Sequence of chain 1.C:
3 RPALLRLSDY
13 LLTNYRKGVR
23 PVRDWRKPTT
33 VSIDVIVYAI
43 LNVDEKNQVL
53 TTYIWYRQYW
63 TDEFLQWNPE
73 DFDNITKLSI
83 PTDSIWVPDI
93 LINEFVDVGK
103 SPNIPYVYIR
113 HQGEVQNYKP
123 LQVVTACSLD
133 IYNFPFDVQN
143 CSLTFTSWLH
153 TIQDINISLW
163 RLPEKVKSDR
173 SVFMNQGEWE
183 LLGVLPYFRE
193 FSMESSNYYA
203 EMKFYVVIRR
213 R

Binding-site contacts:
Ligand atom C1 contacts residue VAL209 of chain 1.C at 4.3 Å (hydrophobic).
Ligand atom N2 contacts residue VAL209 of chain 1.C at 3.9 Å.
Ligand atom O7 contacts residue LEU187 of chain 1.C at 3.0 Å.
Ligand atom C7 contacts residue LEU187 of chain 1.C at 4.1 Å (hydrophobic).
Ligand atom C8 contacts residue TYR189 of chain 1.C at 3.9 Å (hydrophobic).
Ligand atom C4 contacts residue ASN142 of chain 1.C at 4.2 Å.
Ligand atom O5 contacts residue ASN142 of chain 1.C at 2.4 Å (h-bond).
Ligand atom C7 contacts residue VAL209 of chain 1.C at 4.4 Å (hydrophobic).
Ligand atom O7 contacts residue ASN142 of chain 1.C at 3.3 Å (h-bond).
Ligand atom C8 contacts residue ASN142 of chain 1.C at 4.4 Å.
Ligand atom C5 contacts residue TYR207 of chain 1.C at 4.1 Å (hydrophobic).
Ligand atom C1 contacts residue ASN142 of chain 1.C at 1.4 Å.
Ligand atom C8 contacts residue TYR207 of chain 1.C at 4.2 Å (hydrophobic).
Ligand atom C5 contacts residue ASN142 of chain 1.C at 3.7 Å.
Ligand atom C3 contacts residue ASN142 of chain 1.C at 3.8 Å.
Ligand atom C8 contacts residue VAL140 of chain 1.C at 4.3 Å (hydrophobic).
Ligand atom C6 contacts residue TYR207 of chain 1.C at 3.8 Å (hydrophobic).
Ligand atom C2 contacts residue ASN142 of chain 1.C at 2.5 Å.
Ligand atom C3 contacts residue LEU187 of chain 1.C at 4.5 Å (hydrophobic).
Ligand atom C7 contacts residue ASN142 of chain 1.C at 3.3 Å.
Ligand atom O4 contacts residue LEU187 of chain 1.C at 4.0 Å.
Ligand atom N2 contacts residue ASN142 of chain 1.C at 2.9 Å (h-bond).
Ligand atom C8 contacts residue VAL209 of chain 1.C at 3.6 Å (hydrophobic).
Ligand atom C8 contacts residue PRO188 of chain 1.C at 3.5 Å (hydrophobic).
Ligand atom O5 contacts residue TYR207 of chain 1.C at 4.3 Å.

A small-molecule ligand and the protein it binds are described below.
Small molecule (SMILES): CC(=O)N[C@H]1[C@H](O[C@H]2[C@H](O)[C@@H](NC(C)=O)CO[C@@H]2CO)O[C@H](CO)[C@@H](O)[C@@H]1O